Sequence of chain 3.D:
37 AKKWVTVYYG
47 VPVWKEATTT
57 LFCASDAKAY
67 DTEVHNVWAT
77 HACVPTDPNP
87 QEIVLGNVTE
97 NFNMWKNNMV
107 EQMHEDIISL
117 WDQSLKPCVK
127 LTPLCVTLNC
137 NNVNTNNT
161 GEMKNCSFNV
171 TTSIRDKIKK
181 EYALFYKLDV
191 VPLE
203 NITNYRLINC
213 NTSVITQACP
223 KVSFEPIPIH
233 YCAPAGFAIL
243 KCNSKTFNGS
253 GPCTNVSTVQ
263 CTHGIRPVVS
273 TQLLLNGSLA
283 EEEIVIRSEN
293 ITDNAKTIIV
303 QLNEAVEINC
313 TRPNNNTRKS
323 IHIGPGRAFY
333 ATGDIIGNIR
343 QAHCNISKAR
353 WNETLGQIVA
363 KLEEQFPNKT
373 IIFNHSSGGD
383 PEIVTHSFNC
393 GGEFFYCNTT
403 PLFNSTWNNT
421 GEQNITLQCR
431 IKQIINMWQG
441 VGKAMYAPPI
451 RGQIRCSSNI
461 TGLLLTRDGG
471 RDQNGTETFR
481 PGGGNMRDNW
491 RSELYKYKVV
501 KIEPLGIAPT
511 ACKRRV

Sequence of chain 3.C:
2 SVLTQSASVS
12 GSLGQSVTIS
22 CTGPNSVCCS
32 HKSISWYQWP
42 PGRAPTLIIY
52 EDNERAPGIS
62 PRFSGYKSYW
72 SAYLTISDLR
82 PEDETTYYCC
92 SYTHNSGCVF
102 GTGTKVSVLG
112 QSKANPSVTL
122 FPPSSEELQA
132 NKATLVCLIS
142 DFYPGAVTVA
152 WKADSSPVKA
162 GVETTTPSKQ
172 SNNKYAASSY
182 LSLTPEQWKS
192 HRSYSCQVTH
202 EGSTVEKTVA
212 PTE

This protein binds this small molecule.
Small molecule (SMILES): CC(=O)N[C@H]1[C@H](O[C@H]2[C@H](O)[C@@H](NC(C)=O)CO[C@@H]2CO)O[C@H](CO)[C@@H](O[C@@H]2O[C@H](CO[C@H]3O[C@H](CO)[C@@H](O)[C@H](O)[C@@H]3O)[C@@H](O)[C@H](O)[C@@H]2O)[C@@H]1O

Sequence of chain 3.A:
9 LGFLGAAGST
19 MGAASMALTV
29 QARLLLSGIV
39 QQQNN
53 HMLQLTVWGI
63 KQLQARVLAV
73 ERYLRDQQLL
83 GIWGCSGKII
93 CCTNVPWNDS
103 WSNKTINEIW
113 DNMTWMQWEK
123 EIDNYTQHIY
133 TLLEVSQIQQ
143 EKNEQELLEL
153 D

Binding-site contacts:
Ligand atom C8 contacts residue GLY16 of chain 3.A at 3.3 Å.
Ligand atom C2 contacts residue HIS95 of chain 3.C at 3.9 Å.
Ligand atom C2 contacts residue ASN93 of chain 3.D at 3.4 Å.
Ligand atom O7 contacts residue GLY16 of chain 3.A at 3.1 Å.
Ligand atom C7 contacts residue HIS33 of chain 3.B at 3.4 Å.
Ligand atom O2 contacts residue SER114 of chain 3.B at 2.8 Å (h-bond).
Ligand atom O6 contacts residue PHE31 of chain 3.B at 2.6 Å (h-bond).
Ligand atom C6 contacts residue PHE31 of chain 3.B at 3.0 Å (hydrophobic).
Ligand atom C7 contacts residue GLY16 of chain 3.A at 3.8 Å.
Ligand atom O4 contacts residue THR115 of chain 3.B at 3.2 Å (h-bond).
Ligand atom O5 contacts residue PHE31 of chain 3.B at 3.2 Å.
Ligand atom O2 contacts residue THR115 of chain 3.B at 3.7 Å.
Ligand atom C2 contacts residue TRP116 of chain 3.B at 2.8 Å (hydrophobic).
Ligand atom O5 contacts residue ASN93 of chain 3.D at 3.6 Å.
Ligand atom O5 contacts residue TYR54 of chain 3.B at 3.8 Å.
Ligand atom O3 contacts residue TRP116 of chain 3.B at 2.6 Å.
Ligand atom O4 contacts residue HIS95 of chain 3.C at 3.5 Å.
Ligand atom C1 contacts residue ASN93 of chain 3.D at 2.9 Å.
Ligand atom O3 contacts residue TRP50 of chain 3.B at 3.9 Å.
Ligand atom O7 contacts residue ASN93 of chain 3.D at 3.9 Å.
Ligand atom O6 contacts residue HIS95 of chain 3.C at 3.2 Å (h-bond).
Ligand atom N2 contacts residue ASN93 of chain 3.D at 3.0 Å (h-bond).
Ligand atom O7 contacts residue HIS33 of chain 3.B at 2.2 Å (h-bond).
Ligand atom C7 contacts residue SER17 of chain 3.A at 3.7 Å.
Ligand atom C8 contacts residue SER55 of chain 3.B at 3.9 Å.
Ligand atom C8 contacts residue ASN93 of chain 3.D at 3.0 Å.
Ligand atom O6 contacts residue ASP113 of chain 3.A at 3.1 Å (salt-bridge).
Ligand atom C4 contacts residue ASP57 of chain 3.B at 3.6 Å.
Ligand atom C4 contacts residue HIS95 of chain 3.C at 3.8 Å.
Ligand atom O6 contacts residue HIS33 of chain 3.B at 3.8 Å.
Ligand atom C6 contacts residue HIS33 of chain 3.B at 3.5 Å.
Ligand atom O7 contacts residue SER17 of chain 3.A at 2.9 Å (h-bond).
Ligand atom C7 contacts residue ASN93 of chain 3.D at 3.3 Å.
Ligand atom C3 contacts residue TRP116 of chain 3.B at 3.0 Å (hydrophobic).
Ligand atom O3 contacts residue ASP57 of chain 3.B at 3.5 Å (salt-bridge).
Ligand atom O4 contacts residue ASP57 of chain 3.B at 2.8 Å (salt-bridge).
Ligand atom O2 contacts residue TRP116 of chain 3.B at 3.2 Å.
Ligand atom C4 contacts residue THR115 of chain 3.B at 3.8 Å.
Ligand atom O6 contacts residue THR115 of chain 3.B at 3.0 Å.
Ligand atom C8 contacts residue SER17 of chain 3.A at 3.6 Å.

Sequence of chain 3.B:
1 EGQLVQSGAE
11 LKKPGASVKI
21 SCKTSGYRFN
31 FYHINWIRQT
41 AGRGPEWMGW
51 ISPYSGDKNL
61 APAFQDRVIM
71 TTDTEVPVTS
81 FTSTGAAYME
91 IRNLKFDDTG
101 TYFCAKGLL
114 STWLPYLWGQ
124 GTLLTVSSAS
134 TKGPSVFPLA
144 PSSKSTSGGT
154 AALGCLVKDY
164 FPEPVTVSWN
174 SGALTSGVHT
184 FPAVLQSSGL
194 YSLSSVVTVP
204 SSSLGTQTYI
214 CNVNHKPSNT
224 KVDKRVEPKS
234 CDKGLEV